Binding-site contacts:
Ligand atom C7 contacts residue GLN132 of chain 1.E at 4.4 Å.
Ligand atom C8 contacts residue GLN132 of chain 1.E at 4.0 Å.
Ligand atom C2 contacts residue ASN154 of chain 1.E at 2.5 Å.
Ligand atom C8 contacts residue PHE153 of chain 1.E at 3.6 Å (hydrophobic).
Ligand atom O5 contacts residue ASN154 of chain 1.E at 2.5 Å (h-bond).
Ligand atom O7 contacts residue ASN154 of chain 1.E at 3.7 Å.
Ligand atom C8 contacts residue SER152 of chain 1.E at 4.0 Å.
Ligand atom N2 contacts residue ASN154 of chain 1.E at 3.0 Å (h-bond).
Ligand atom C7 contacts residue ASN154 of chain 1.E at 3.5 Å.
Ligand atom C8 contacts residue ASN154 of chain 1.E at 3.9 Å.
Ligand atom C5 contacts residue ASN154 of chain 1.E at 3.8 Å.
Ligand atom C3 contacts residue ASN154 of chain 1.E at 3.9 Å.
Ligand atom O7 contacts residue GLN132 of chain 1.E at 4.2 Å.
Ligand atom C1 contacts residue ASN154 of chain 1.E at 1.5 Å.
Ligand atom C4 contacts residue ASN154 of chain 1.E at 4.3 Å.
Ligand atom C8 contacts residue LYS165 of chain 1.E at 4.2 Å.

Sequence of chain 1.E:
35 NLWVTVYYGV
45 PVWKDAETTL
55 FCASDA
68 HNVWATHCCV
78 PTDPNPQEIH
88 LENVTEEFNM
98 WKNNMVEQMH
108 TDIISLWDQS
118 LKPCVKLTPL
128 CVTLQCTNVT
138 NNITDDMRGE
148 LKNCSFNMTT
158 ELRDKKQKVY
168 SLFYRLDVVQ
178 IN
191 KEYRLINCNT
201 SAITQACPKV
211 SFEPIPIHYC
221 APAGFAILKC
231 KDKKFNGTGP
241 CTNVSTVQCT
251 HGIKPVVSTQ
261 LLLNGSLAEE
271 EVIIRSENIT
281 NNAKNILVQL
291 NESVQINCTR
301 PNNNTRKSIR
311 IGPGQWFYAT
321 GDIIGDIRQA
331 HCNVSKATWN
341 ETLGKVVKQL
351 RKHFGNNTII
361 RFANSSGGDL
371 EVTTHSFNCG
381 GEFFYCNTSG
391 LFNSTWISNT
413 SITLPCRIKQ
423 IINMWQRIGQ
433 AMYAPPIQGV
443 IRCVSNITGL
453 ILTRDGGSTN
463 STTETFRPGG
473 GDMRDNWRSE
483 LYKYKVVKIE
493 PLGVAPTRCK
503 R

This small molecule binds to this protein.
Small molecule (SMILES): CC(=O)N[C@@H]1[C@@H](O)[C@H](O)[C@@H](CO)O[C@H]1O